Sequence of chain 1.F:
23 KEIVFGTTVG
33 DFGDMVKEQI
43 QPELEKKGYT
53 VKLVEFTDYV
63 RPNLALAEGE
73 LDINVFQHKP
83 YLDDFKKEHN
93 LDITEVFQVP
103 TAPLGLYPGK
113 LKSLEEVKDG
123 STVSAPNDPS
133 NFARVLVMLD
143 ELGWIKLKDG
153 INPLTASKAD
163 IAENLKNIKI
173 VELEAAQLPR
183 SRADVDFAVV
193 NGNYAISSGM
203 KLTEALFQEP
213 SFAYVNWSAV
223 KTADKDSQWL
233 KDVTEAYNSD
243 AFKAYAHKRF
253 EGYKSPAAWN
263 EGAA

Binding-site contacts:
Ligand atom C contacts residue ARG136 of chain 1.F at 3.3 Å.
Ligand atom CG contacts residue TYR61 of chain 1.F at 3.6 Å (hydrophobic).
Ligand atom CB contacts residue GLN79 of chain 1.F at 4.0 Å.
Ligand atom CA contacts residue ASN193 of chain 1.F at 4.2 Å.
Ligand atom O contacts residue ARG136 of chain 1.F at 3.7 Å.
Ligand atom N contacts residue PHE78 of chain 1.F at 3.6 Å (h-bond).
Ligand atom CA contacts residue PHE78 of chain 1.F at 3.9 Å (hydrophobic).
Ligand atom O contacts residue TYR216 of chain 1.F at 4.2 Å.
Ligand atom CA contacts residue ASN195 of chain 1.F at 3.5 Å.
Ligand atom O contacts residue THR103 of chain 1.F at 4.1 Å.
Ligand atom N contacts residue ASN218 of chain 1.F at 2.8 Å (h-bond).
Ligand atom CB contacts residue HIS80 of chain 1.F at 4.2 Å.
Ligand atom SD contacts residue GLN79 of chain 1.F at 3.9 Å.
Ligand atom C contacts residue ASN218 of chain 1.F at 3.9 Å.
Ligand atom SD contacts residue ASN133 of chain 1.F at 3.5 Å (h-bond).
Ligand atom CB contacts residue ASN218 of chain 1.F at 3.4 Å.
Ligand atom CB contacts residue PHE78 of chain 1.F at 3.1 Å (hydrophobic).
Ligand atom O contacts residue ALA104 of chain 1.F at 4.3 Å.
Ligand atom OXT contacts residue ASN193 of chain 1.F at 2.8 Å (h-bond).
Ligand atom CA contacts residue TYR61 of chain 1.F at 3.5 Å (hydrophobic).
Ligand atom SD contacts residue TYR83 of chain 1.F at 3.5 Å.
Ligand atom CE contacts residue TYR83 of chain 1.F at 3.5 Å (hydrophobic).
Ligand atom N contacts residue PHE34 of chain 1.F at 3.8 Å.
Ligand atom CE contacts residue PHE78 of chain 1.F at 3.7 Å (hydrophobic).
Ligand atom CA contacts residue ASN218 of chain 1.F at 3.5 Å.
Ligand atom N contacts residue ASN195 of chain 1.F at 3.4 Å (h-bond).
Ligand atom SD contacts residue HIS80 of chain 1.F at 3.4 Å (h-bond).
Ligand atom CG contacts residue PHE78 of chain 1.F at 4.2 Å (hydrophobic).
Ligand atom CG contacts residue HIS80 of chain 1.F at 3.8 Å.
Ligand atom CB contacts residue TYR61 of chain 1.F at 3.8 Å (hydrophobic).
Ligand atom CG contacts residue ASN133 of chain 1.F at 3.6 Å.
Ligand atom OXT contacts residue ARG136 of chain 1.F at 2.5 Å (salt-bridge).
Ligand atom CE contacts residue TYR61 of chain 1.F at 3.6 Å (hydrophobic).
Ligand atom O contacts residue HIS80 of chain 1.F at 4.2 Å.
Ligand atom CE contacts residue GLN79 of chain 1.F at 3.5 Å.
Ligand atom O contacts residue ASN218 of chain 1.F at 2.9 Å (h-bond).
Ligand atom OXT contacts residue TYR61 of chain 1.F at 4.2 Å.
Ligand atom CG contacts residue ASN193 of chain 1.F at 3.9 Å.
Ligand atom C contacts residue ASN193 of chain 1.F at 3.9 Å.
Ligand atom OXT contacts residue ASN133 of chain 1.F at 4.1 Å.

This small molecule binds to this protein.
Small molecule (SMILES): CSCC[C@H](N)C(=O)O